Binding-site contacts:
Ligand atom O1B contacts residue TYR129 of chain 1.A at 3.6 Å.
Ligand atom O9 contacts residue ARG141 of chain 1.A at 3.0 Å (salt-bridge).
Ligand atom C5 contacts residue LYS128 of chain 1.A at 3.5 Å.
Ligand atom C4 contacts residue LYS128 of chain 1.A at 3.5 Å.
Ligand atom C4 contacts residue GLN138 of chain 1.A at 3.8 Å.
Ligand atom O5 contacts residue ASN140 of chain 1.A at 2.8 Å (h-bond).
Ligand atom O3 contacts residue GLN138 of chain 1.A at 3.2 Å (h-bond).
Ligand atom O3 contacts residue GLU132 of chain 1.A at 2.5 Å (salt-bridge).
Ligand atom C11 contacts residue TYR129 of chain 1.A at 3.9 Å (hydrophobic).
Ligand atom O2 contacts residue LYS135 of chain 1.A at 2.9 Å (salt-bridge).
Ligand atom C5 contacts residue ARG141 of chain 1.A at 3.7 Å.
Ligand atom O6 contacts residue GLN138 of chain 1.A at 3.0 Å (h-bond).
Ligand atom O1B contacts residue ARG141 of chain 1.A at 3.5 Å (salt-bridge).
Ligand atom O8 contacts residue TYR129 of chain 1.A at 3.6 Å.
Ligand atom C1 contacts residue ASN140 of chain 1.A at 3.5 Å.
Ligand atom C6 contacts residue ASN140 of chain 1.A at 3.6 Å.
Ligand atom C2 contacts residue GLN138 of chain 1.A at 3.8 Å.
Ligand atom O8 contacts residue ARG141 of chain 1.A at 2.8 Å (salt-bridge).
Ligand atom C3 contacts residue GLN138 of chain 1.A at 3.8 Å.
Ligand atom O9 contacts residue LEU92 of chain 1.A at 3.6 Å.
Ligand atom C1 contacts residue THR130 of chain 1.A at 3.6 Å.
Ligand atom C6 contacts residue LYS128 of chain 1.A at 3.6 Å.
Ligand atom O1A contacts residue THR130 of chain 1.A at 2.7 Å (h-bond).
Ligand atom C10 contacts residue LYS128 of chain 1.A at 3.9 Å.
Ligand atom N5 contacts residue LYS128 of chain 1.A at 2.9 Å (salt-bridge).
Ligand atom C6 contacts residue ARG141 of chain 1.A at 3.9 Å.
Ligand atom O6 contacts residue ARG141 of chain 1.A at 3.6 Å (salt-bridge).
Ligand atom O6 contacts residue ASN140 of chain 1.A at 2.8 Å (h-bond).
Ligand atom C9 contacts residue VAL144 of chain 1.A at 3.8 Å (hydrophobic).
Ligand atom O6 contacts residue ARG141 of chain 1.A at 3.0 Å.
Ligand atom O6 contacts residue GLU132 of chain 1.A at 2.5 Å (salt-bridge).
Ligand atom O1A contacts residue LYS128 of chain 1.A at 3.9 Å.
Ligand atom C6 contacts residue GLU132 of chain 1.A at 3.2 Å.
Ligand atom C3 contacts residue GLU132 of chain 1.A at 3.2 Å.
Ligand atom O7 contacts residue GLN138 of chain 1.A at 3.3 Å.
Ligand atom O1B contacts residue THR130 of chain 1.A at 2.8 Å (h-bond).
Ligand atom O9 contacts residue VAL144 of chain 1.A at 3.6 Å.
Ligand atom O2 contacts residue GLN138 of chain 1.A at 3.8 Å.
Ligand atom O5 contacts residue GLN138 of chain 1.A at 3.5 Å (h-bond).
Ligand atom O2 contacts residue GLU132 of chain 1.A at 3.6 Å (salt-bridge).

Sequence of chain 1.A:
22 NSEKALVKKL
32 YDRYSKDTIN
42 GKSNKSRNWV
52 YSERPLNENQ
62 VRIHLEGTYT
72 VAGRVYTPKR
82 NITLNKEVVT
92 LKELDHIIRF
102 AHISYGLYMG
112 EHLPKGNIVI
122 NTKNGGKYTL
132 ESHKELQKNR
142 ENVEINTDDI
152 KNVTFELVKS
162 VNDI

A small-molecule ligand and the protein it binds are described below.
Small molecule (SMILES): CC(=O)N[C@@H]1[C@@H](O[C@@H]2O[C@@H](C)[C@@H](O)[C@@H](O)[C@@H]2O)[C@H](O[C@@H]2O[C@H](CO)[C@H](O)[C@H](O[C@]3(C(=O)O)C[C@H](O)[C@@H](NC(C)=O)[C@H]([C@H](O)[C@H](O)CO)O3)[C@H]2O)[C@@H](CO)O[C@@H]1O